This protein binds this small molecule.
Small molecule (SMILES): OCCOCOCc1cc(CCCCCOc2c(Cl)cc(C3=NCCO3)cc2Cl)on1

Binding-site contacts:
Ligand atom C6B contacts residue TYR152 of chain 2.A at 3.8 Å (hydrophobic).
Ligand atom CL1 contacts residue LEU25 of chain 2.C at 3.5 Å.
Ligand atom C5A contacts residue PHE186 of chain 2.A at 3.5 Å (hydrophobic).
Ligand atom CL1 contacts residue VAL188 of chain 2.A at 3.5 Å.
Ligand atom C3 contacts residue LEU106 of chain 2.A at 3.4 Å (hydrophobic).
Ligand atom C1B contacts residue TYR152 of chain 2.A at 3.8 Å (hydrophobic).
Ligand atom C5A contacts residue ALA150 of chain 2.A at 3.2 Å (hydrophobic).
Ligand atom C4A contacts residue PRO174 of chain 2.A at 3.3 Å (hydrophobic).
Ligand atom C3D contacts residue LEU116 of chain 2.A at 3.6 Å (hydrophobic).
Ligand atom C2B contacts residue MET224 of chain 2.A at 3.6 Å (hydrophobic).
Ligand atom C4B contacts residue PHE186 of chain 2.A at 3.4 Å (hydrophobic).
Ligand atom N3A contacts residue ALA24 of chain 2.C at 3.6 Å.
Ligand atom O1 contacts residue MET221 of chain 2.A at 3.1 Å (h-bond).
Ligand atom C2D contacts residue SER107 of chain 2.A at 3.8 Å.
Ligand atom C5A contacts residue VAL176 of chain 2.A at 3.2 Å (hydrophobic).
Ligand atom C3B contacts residue MET224 of chain 2.A at 3.4 Å (hydrophobic).
Ligand atom C31 contacts residue ASN219 of chain 2.A at 3.8 Å.
Ligand atom CL2 contacts residue MET224 of chain 2.A at 2.9 Å.
Ligand atom N2 contacts residue ASN219 of chain 2.A at 3.4 Å (h-bond).
Ligand atom C4C contacts residue TYR128 of chain 2.A at 3.5 Å (hydrophobic).
Ligand atom O1A contacts residue PHE186 of chain 2.A at 2.9 Å.
Ligand atom C4 contacts residue LEU106 of chain 2.A at 2.5 Å (hydrophobic).
Ligand atom C5 contacts residue LEU106 of chain 2.A at 3.5 Å (hydrophobic).
Ligand atom O1B contacts residue TYR152 of chain 2.A at 3.8 Å.
Ligand atom CL2 contacts residue ILE104 of chain 2.A at 3.1 Å.
Ligand atom O1D contacts residue SER107 of chain 2.A at 3.2 Å.
Ligand atom C3B contacts residue PHE186 of chain 2.A at 3.7 Å (hydrophobic).
Ligand atom O1A contacts residue ALA150 of chain 2.A at 3.8 Å.
Ligand atom C4A contacts residue VAL176 of chain 2.A at 3.7 Å (hydrophobic).
Ligand atom C31 contacts residue LEU106 of chain 2.A at 3.8 Å (hydrophobic).
Ligand atom C4A contacts residue SER175 of chain 2.A at 3.8 Å.
Ligand atom C3C contacts residue ILE104 of chain 2.A at 3.6 Å (hydrophobic).
Ligand atom C5B contacts residue TYR152 of chain 2.A at 3.8 Å (hydrophobic).
Ligand atom C2A contacts residue PHE186 of chain 2.A at 3.3 Å (hydrophobic).
Ligand atom C5C contacts residue VAL188 of chain 2.A at 2.9 Å (hydrophobic).
Ligand atom C6B contacts residue VAL188 of chain 2.A at 3.8 Å (hydrophobic).
Ligand atom N2 contacts residue MET221 of chain 2.A at 3.5 Å (h-bond).
Ligand atom C1B contacts residue VAL188 of chain 2.A at 3.8 Å (hydrophobic).
Ligand atom N3A contacts residue PRO174 of chain 2.A at 3.6 Å (h-bond).
Ligand atom C1C contacts residue TYR128 of chain 2.A at 3.5 Å (hydrophobic).

Sequence of chain 2.A:
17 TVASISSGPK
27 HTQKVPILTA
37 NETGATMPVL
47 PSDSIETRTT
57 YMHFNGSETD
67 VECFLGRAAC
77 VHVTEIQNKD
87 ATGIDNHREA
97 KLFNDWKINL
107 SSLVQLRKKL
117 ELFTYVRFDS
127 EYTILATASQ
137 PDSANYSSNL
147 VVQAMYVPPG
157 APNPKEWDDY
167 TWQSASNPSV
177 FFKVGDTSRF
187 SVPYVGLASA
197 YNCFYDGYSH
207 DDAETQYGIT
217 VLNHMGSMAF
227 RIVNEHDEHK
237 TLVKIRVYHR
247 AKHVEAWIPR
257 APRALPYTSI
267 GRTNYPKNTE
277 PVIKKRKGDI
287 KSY

Sequence of chain 2.C:
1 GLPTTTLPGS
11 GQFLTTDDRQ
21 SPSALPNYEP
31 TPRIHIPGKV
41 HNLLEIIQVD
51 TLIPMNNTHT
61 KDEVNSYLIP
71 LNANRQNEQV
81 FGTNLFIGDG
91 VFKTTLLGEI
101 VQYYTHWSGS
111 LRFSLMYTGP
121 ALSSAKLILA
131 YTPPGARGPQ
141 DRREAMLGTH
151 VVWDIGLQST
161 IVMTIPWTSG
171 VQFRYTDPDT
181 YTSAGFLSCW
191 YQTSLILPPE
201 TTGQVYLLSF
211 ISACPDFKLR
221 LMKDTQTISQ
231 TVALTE